Binding-site contacts:
Ligand atom C8 contacts residue ILE156 of chain 1.C at 3.9 Å (hydrophobic).
Ligand atom O5 contacts residue ASN191 of chain 1.C at 2.4 Å (h-bond).
Ligand atom O7 contacts residue ASN191 of chain 1.C at 3.4 Å (h-bond).
Ligand atom C8 contacts residue THR150 of chain 1.C at 4.0 Å.
Ligand atom O5 contacts residue THR193 of chain 1.C at 3.7 Å.
Ligand atom C1 contacts residue ASN191 of chain 1.C at 1.5 Å.
Ligand atom C3 contacts residue ASN191 of chain 1.C at 3.8 Å.
Ligand atom C4 contacts residue ASN191 of chain 1.C at 4.2 Å.
Ligand atom C1 contacts residue THR193 of chain 1.C at 3.4 Å.
Ligand atom O6 contacts residue GLU194 of chain 1.C at 2.5 Å (salt-bridge).
Ligand atom C6 contacts residue THR193 of chain 1.C at 4.5 Å.
Ligand atom N2 contacts residue ASN191 of chain 1.C at 2.9 Å (h-bond).
Ligand atom O7 contacts residue LYS229 of chain 1.C at 4.0 Å.
Ligand atom C7 contacts residue ASN191 of chain 1.C at 3.4 Å.
Ligand atom C2 contacts residue ASN191 of chain 1.C at 2.4 Å.
Ligand atom C1 contacts residue ILE156 of chain 1.C at 4.2 Å (hydrophobic).
Ligand atom O7 contacts residue GLN189 of chain 1.C at 4.0 Å.
Ligand atom O6 contacts residue THR193 of chain 1.C at 3.8 Å.
Ligand atom C7 contacts residue ILE156 of chain 1.C at 4.0 Å (hydrophobic).
Ligand atom N2 contacts residue ILE156 of chain 1.C at 3.8 Å.
Ligand atom C5 contacts residue ASN191 of chain 1.C at 3.7 Å.
Ligand atom C5 contacts residue THR193 of chain 1.C at 3.8 Å.
Ligand atom C8 contacts residue GLN189 of chain 1.C at 4.3 Å.
Ligand atom C6 contacts residue GLU194 of chain 1.C at 3.6 Å.

This protein binds this small molecule.
Small molecule (SMILES): CC(=O)N[C@@H]1[C@@H](O)[C@H](O)[C@@H](CO)O[C@H]1O

Sequence of chain 1.C:
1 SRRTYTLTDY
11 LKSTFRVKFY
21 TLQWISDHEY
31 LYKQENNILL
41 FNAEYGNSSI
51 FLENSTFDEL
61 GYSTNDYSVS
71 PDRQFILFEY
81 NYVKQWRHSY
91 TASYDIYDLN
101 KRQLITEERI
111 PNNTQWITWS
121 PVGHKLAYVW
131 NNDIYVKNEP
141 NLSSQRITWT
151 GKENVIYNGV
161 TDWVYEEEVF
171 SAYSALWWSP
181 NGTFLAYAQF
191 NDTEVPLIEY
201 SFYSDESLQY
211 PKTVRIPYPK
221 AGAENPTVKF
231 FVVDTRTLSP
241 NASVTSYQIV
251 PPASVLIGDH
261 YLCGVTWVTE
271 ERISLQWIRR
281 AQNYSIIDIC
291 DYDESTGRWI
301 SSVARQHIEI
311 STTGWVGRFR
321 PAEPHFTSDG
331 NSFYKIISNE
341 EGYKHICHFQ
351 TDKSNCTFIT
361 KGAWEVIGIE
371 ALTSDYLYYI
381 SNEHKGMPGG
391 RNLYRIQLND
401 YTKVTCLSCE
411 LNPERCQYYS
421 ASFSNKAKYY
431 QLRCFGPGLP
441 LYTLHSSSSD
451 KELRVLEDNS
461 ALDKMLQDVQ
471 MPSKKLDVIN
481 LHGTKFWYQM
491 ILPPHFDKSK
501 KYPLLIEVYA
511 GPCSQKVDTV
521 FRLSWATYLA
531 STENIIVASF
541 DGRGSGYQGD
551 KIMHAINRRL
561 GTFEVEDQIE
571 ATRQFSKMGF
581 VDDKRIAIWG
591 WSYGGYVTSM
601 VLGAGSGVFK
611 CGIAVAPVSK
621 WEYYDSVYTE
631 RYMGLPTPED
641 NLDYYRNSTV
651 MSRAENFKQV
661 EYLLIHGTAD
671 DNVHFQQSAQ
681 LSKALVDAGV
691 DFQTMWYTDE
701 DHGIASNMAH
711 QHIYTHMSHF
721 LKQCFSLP